Binding-site contacts:
Ligand atom N8 contacts residue TYR63 of chain 1.C at 3.2 Å.
Ligand atom O4 contacts residue TRP70 of chain 1.C at 3.6 Å.
Ligand atom C4A contacts residue TYR8 of chain 1.C at 4.0 Å (hydrophobic).
Ligand atom C10 contacts residue ILE97 of chain 1.C at 3.6 Å (hydrophobic).
Ligand atom N5 contacts residue LEU67 of chain 1.C at 4.0 Å.
Ligand atom C7 contacts residue LYS44 of chain 1.C at 3.0 Å.
Ligand atom C6 contacts residue LYS44 of chain 1.C at 2.5 Å.
Ligand atom C6 contacts residue TYR8 of chain 1.C at 3.4 Å (hydrophobic).
Ligand atom C7 contacts residue TYR63 of chain 1.C at 3.4 Å (hydrophobic).
Ligand atom C9 contacts residue LEU67 of chain 1.C at 3.9 Å (hydrophobic).
Ligand atom C4A contacts residue TRP70 of chain 1.C at 3.5 Å (hydrophobic).
Ligand atom C4 contacts residue TRP70 of chain 1.C at 3.4 Å (hydrophobic).
Ligand atom N5 contacts residue TRP70 of chain 1.C at 3.9 Å.
Ligand atom N8 contacts residue TYR8 of chain 1.C at 3.9 Å.
Ligand atom C8A contacts residue TRP157 of chain 1.C at 4.1 Å (hydrophobic).
Ligand atom N1 contacts residue TRP157 of chain 1.C at 3.2 Å.
Ligand atom C2 contacts residue TRP70 of chain 1.C at 3.9 Å (hydrophobic).
Ligand atom O10 contacts residue ARG95 of chain 1.C at 2.4 Å (salt-bridge).
Ligand atom N2 contacts residue TRP157 of chain 1.C at 3.5 Å.
Ligand atom C9 contacts residue LYS44 of chain 1.C at 1.4 Å.
Ligand atom C8A contacts residue TYR63 of chain 1.C at 4.1 Å (hydrophobic).
Ligand atom C10 contacts residue TRP157 of chain 1.C at 4.0 Å (hydrophobic).
Ligand atom O10 contacts residue ILE97 of chain 1.C at 3.3 Å.
Ligand atom C8A contacts residue TYR8 of chain 1.C at 4.0 Å (hydrophobic).
Ligand atom C10 contacts residue ARG95 of chain 1.C at 3.6 Å.
Ligand atom N5 contacts residue LYS44 of chain 1.C at 3.7 Å.
Ligand atom C6 contacts residue LEU67 of chain 1.C at 4.1 Å (hydrophobic).
Ligand atom O4 contacts residue ARG95 of chain 1.C at 4.1 Å.
Ligand atom C9 contacts residue TYR8 of chain 1.C at 3.4 Å (hydrophobic).
Ligand atom N3 contacts residue TRP70 of chain 1.C at 3.8 Å.
Ligand atom C2 contacts residue TRP157 of chain 1.C at 3.6 Å (hydrophobic).
Ligand atom C6 contacts residue TYR63 of chain 1.C at 4.1 Å (hydrophobic).
Ligand atom O4 contacts residue TYR8 of chain 1.C at 4.1 Å.
Ligand atom N1 contacts residue TRP70 of chain 1.C at 4.1 Å.
Ligand atom N3 contacts residue ARG95 of chain 1.C at 3.7 Å.
Ligand atom C11 contacts residue ILE97 of chain 1.C at 3.9 Å (hydrophobic).
Ligand atom C7 contacts residue TYR8 of chain 1.C at 3.5 Å (hydrophobic).
Ligand atom C11 contacts residue TRP157 of chain 1.C at 3.7 Å (hydrophobic).
Ligand atom N5 contacts residue TYR8 of chain 1.C at 3.6 Å.
Ligand atom O4 contacts residue ARG10 of chain 1.C at 3.5 Å (salt-bridge).

Sequence of chain 1.C:
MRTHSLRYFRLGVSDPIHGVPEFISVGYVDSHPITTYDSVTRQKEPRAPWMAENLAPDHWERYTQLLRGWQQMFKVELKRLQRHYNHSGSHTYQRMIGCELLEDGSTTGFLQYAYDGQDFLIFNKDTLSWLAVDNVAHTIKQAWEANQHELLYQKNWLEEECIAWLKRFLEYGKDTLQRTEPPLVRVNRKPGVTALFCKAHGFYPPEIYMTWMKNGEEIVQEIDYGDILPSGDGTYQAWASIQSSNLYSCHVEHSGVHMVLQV

This small molecule binds to this protein.
Small molecule (SMILES): CC(=O)Nc1nc2ncc(C=O)nc2c(=O)[nH]1